A protein and the small-molecule ligand that binds it are described below.
Small molecule (SMILES): CC(=O)N[C@@H]1[C@@H](O)[C@H](O)[C@@H](CO)O[C@H]1O

Sequence of chain 1.B:
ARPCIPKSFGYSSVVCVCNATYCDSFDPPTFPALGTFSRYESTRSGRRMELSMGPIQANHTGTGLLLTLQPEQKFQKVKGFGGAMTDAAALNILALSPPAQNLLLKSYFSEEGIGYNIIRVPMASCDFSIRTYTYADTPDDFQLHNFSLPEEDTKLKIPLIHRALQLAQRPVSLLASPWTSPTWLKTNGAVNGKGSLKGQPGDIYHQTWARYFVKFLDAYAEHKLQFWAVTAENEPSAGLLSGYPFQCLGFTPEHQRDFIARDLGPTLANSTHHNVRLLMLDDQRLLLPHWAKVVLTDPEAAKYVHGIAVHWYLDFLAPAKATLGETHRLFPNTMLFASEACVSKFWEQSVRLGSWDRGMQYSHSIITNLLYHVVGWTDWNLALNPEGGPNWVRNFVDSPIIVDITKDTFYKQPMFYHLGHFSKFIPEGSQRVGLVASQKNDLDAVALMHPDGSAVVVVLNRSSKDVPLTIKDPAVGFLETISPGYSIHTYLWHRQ

Binding-site contacts:
Ligand atom C1 contacts residue ASN270 of chain 1.B at 1.4 Å.
Ligand atom O5 contacts residue ASN270 of chain 1.B at 2.4 Å (h-bond).
Ligand atom C2 contacts residue ASN270 of chain 1.B at 2.5 Å.
Ligand atom C7 contacts residue ASN270 of chain 1.B at 3.2 Å.
Ligand atom O7 contacts residue ASN270 of chain 1.B at 3.1 Å (h-bond).
Ligand atom C5 contacts residue ASN270 of chain 1.B at 3.7 Å.
Ligand atom C8 contacts residue ASN270 of chain 1.B at 4.5 Å.
Ligand atom C3 contacts residue ASN270 of chain 1.B at 3.8 Å.
Ligand atom C4 contacts residue ASN270 of chain 1.B at 4.3 Å.
Ligand atom N2 contacts residue ASN270 of chain 1.B at 3.0 Å (h-bond).